Sequence of chain 1.A:
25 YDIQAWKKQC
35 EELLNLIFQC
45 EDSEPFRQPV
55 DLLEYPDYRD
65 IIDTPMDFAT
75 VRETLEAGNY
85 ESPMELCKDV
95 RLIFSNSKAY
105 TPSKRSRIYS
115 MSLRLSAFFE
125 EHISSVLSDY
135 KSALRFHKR

The protein below binds the small molecule below.
Small molecule (SMILES): Fc1ccccc1NCc1cc[nH]n1

Binding-site contacts:
Ligand atom N contacts residue TYR104 of chain 1.A at 3.4 Å.
Ligand atom C2 contacts residue THR105 of chain 1.A at 3.3 Å.
Ligand atom C8 contacts residue VAL54 of chain 1.A at 3.4 Å (hydrophobic).
Ligand atom N contacts residue TYR59 of chain 1.A at 3.5 Å.
Ligand atom C9 contacts residue ILE112 of chain 1.A at 3.9 Å (hydrophobic).
Ligand atom C1 contacts residue SER110 of chain 1.A at 3.8 Å.
Ligand atom C1 contacts residue THR105 of chain 1.A at 4.0 Å.
Ligand atom C3 contacts residue THR105 of chain 1.A at 3.9 Å.
Ligand atom C1 contacts residue PRO106 of chain 1.A at 3.8 Å (hydrophobic).
Ligand atom C2 contacts residue TYR113 of chain 1.A at 3.7 Å (hydrophobic).
Ligand atom C6 contacts residue TYR59 of chain 1.A at 4.0 Å (hydrophobic).
Ligand atom C4 contacts residue ILE112 of chain 1.A at 3.7 Å (hydrophobic).
Ligand atom N1 contacts residue PRO49 of chain 1.A at 3.2 Å (h-bond).
Ligand atom C6 contacts residue VAL54 of chain 1.A at 4.0 Å (hydrophobic).
Ligand atom C6 contacts residue TYR104 of chain 1.A at 3.6 Å (hydrophobic).
Ligand atom F contacts residue TYR59 of chain 1.A at 3.4 Å.
Ligand atom C7 contacts residue TYR59 of chain 1.A at 4.2 Å (hydrophobic).
Ligand atom C contacts residue ILE112 of chain 1.A at 4.0 Å (hydrophobic).
Ligand atom C6 contacts residue TYR62 of chain 1.A at 4.1 Å (hydrophobic).
Ligand atom C3 contacts residue TYR113 of chain 1.A at 4.1 Å (hydrophobic).
Ligand atom C9 contacts residue VAL54 of chain 1.A at 3.7 Å (hydrophobic).
Ligand atom C2 contacts residue ILE112 of chain 1.A at 3.8 Å (hydrophobic).
Ligand atom C3 contacts residue ILE112 of chain 1.A at 3.7 Å (hydrophobic).
Ligand atom C9 contacts residue PHE50 of chain 1.A at 3.8 Å (hydrophobic).
Ligand atom N1 contacts residue VAL54 of chain 1.A at 4.2 Å.
Ligand atom F contacts residue ILE112 of chain 1.A at 3.9 Å.
Ligand atom C8 contacts residue ILE112 of chain 1.A at 4.1 Å (hydrophobic).
Ligand atom N2 contacts residue VAL54 of chain 1.A at 4.2 Å.
Ligand atom C7 contacts residue VAL54 of chain 1.A at 3.7 Å (hydrophobic).
Ligand atom N2 contacts residue ILE112 of chain 1.A at 3.9 Å.
Ligand atom C9 contacts residue PRO49 of chain 1.A at 3.1 Å (hydrophobic).
Ligand atom C2 contacts residue SER110 of chain 1.A at 3.4 Å.
Ligand atom N2 contacts residue TYR59 of chain 1.A at 3.5 Å.
Ligand atom C2 contacts residue PRO106 of chain 1.A at 4.2 Å (hydrophobic).
Ligand atom C5 contacts residue TYR104 of chain 1.A at 3.6 Å (hydrophobic).
Ligand atom C3 contacts residue SER101 of chain 1.A at 3.6 Å.
Ligand atom C4 contacts residue TYR104 of chain 1.A at 3.8 Å (hydrophobic).
Ligand atom C5 contacts residue ILE112 of chain 1.A at 4.1 Å (hydrophobic).
Ligand atom C1 contacts residue ILE112 of chain 1.A at 3.9 Å (hydrophobic).
Ligand atom N1 contacts residue ILE112 of chain 1.A at 4.1 Å.